The protein below binds the small molecule below.
Small molecule (SMILES): CC[C@@H](C(=O)O)c1ccc(-c2cncnc2)c(F)c1

Sequence of chain 1.A:
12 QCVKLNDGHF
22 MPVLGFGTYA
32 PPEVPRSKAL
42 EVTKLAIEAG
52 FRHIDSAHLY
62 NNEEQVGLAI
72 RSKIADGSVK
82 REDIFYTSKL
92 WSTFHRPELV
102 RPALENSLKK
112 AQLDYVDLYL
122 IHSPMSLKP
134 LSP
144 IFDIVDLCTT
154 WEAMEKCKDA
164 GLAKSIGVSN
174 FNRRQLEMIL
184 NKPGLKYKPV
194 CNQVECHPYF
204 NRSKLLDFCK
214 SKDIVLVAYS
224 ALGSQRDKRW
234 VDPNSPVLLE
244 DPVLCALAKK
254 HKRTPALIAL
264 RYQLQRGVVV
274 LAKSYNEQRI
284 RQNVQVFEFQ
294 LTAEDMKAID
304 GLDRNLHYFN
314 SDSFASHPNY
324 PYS

Binding-site contacts:
Ligand atom C6 contacts residue PHE312 of chain 1.A at 3.5 Å (hydrophobic).
Ligand atom C14 contacts residue LEU60 of chain 1.A at 4.0 Å (hydrophobic).
Ligand atom C5 contacts residue NAP1 of chain 1.C at 3.8 Å.
Ligand atom O2 contacts residue TYR61 of chain 1.A at 2.5 Å (h-bond).
Ligand atom C4 contacts residue PHE317 of chain 1.A at 4.0 Å (hydrophobic).
Ligand atom F1 contacts residue NAP1 of chain 1.C at 3.9 Å.
Ligand atom N1 contacts residue MET126 of chain 1.A at 3.4 Å.
Ligand atom C10 contacts residue ASN173 of chain 1.A at 4.1 Å.
Ligand atom O2 contacts residue NAP1 of chain 1.C at 2.8 Å.
Ligand atom C7 contacts residue NAP1 of chain 1.C at 3.7 Å.
Ligand atom N2 contacts residue PHE317 of chain 1.A at 3.8 Å.
Ligand atom C14 contacts residue TRP233 of chain 1.A at 3.8 Å (hydrophobic).
Ligand atom C3 contacts residue PHE312 of chain 1.A at 3.8 Å (hydrophobic).
Ligand atom C8 contacts residue NAP1 of chain 1.C at 3.7 Å.
Ligand atom N2 contacts residue TYR325 of chain 1.A at 4.0 Å.
Ligand atom N1 contacts residue ASN173 of chain 1.A at 3.7 Å.
Ligand atom C6 contacts residue NAP1 of chain 1.C at 4.1 Å.
Ligand atom C14 contacts residue TYR30 of chain 1.A at 3.5 Å (hydrophobic).
Ligand atom C13 contacts residue TRP233 of chain 1.A at 3.7 Å (hydrophobic).
Ligand atom C7 contacts residue PHE312 of chain 1.A at 3.3 Å (hydrophobic).
Ligand atom O2 contacts residue HIS123 of chain 1.A at 2.9 Å (h-bond).
Ligand atom F1 contacts residue SER124 of chain 1.A at 3.7 Å.
Ligand atom C10 contacts residue NAP1 of chain 1.C at 3.4 Å.
Ligand atom O1 contacts residue TYR61 of chain 1.A at 3.5 Å (h-bond).
Ligand atom C2 contacts residue MET126 of chain 1.A at 3.8 Å (hydrophobic).
Ligand atom F1 contacts residue ASN173 of chain 1.A at 3.6 Å.
Ligand atom C12 contacts residue HIS123 of chain 1.A at 3.9 Å.
Ligand atom C2 contacts residue TYR325 of chain 1.A at 3.8 Å (hydrophobic).
Ligand atom C3 contacts residue PHE317 of chain 1.A at 3.8 Å (hydrophobic).
Ligand atom C9 contacts residue NAP1 of chain 1.C at 3.3 Å.
Ligand atom C1 contacts residue ASN173 of chain 1.A at 3.4 Å.
Ligand atom O1 contacts residue NAP1 of chain 1.C at 3.2 Å.
Ligand atom C5 contacts residue PHE317 of chain 1.A at 4.1 Å (hydrophobic).
Ligand atom C4 contacts residue TYR222 of chain 1.A at 4.1 Å (hydrophobic).
Ligand atom C9 contacts residue HIS123 of chain 1.A at 3.6 Å.
Ligand atom C11 contacts residue NAP1 of chain 1.C at 4.1 Å.
Ligand atom C11 contacts residue LEU60 of chain 1.A at 4.1 Å (hydrophobic).
Ligand atom C12 contacts residue TYR61 of chain 1.A at 3.3 Å (hydrophobic).
Ligand atom C1 contacts residue MET126 of chain 1.A at 3.8 Å (hydrophobic).
Ligand atom C12 contacts residue NAP1 of chain 1.C at 3.2 Å.